Sequence of chain 1.B:
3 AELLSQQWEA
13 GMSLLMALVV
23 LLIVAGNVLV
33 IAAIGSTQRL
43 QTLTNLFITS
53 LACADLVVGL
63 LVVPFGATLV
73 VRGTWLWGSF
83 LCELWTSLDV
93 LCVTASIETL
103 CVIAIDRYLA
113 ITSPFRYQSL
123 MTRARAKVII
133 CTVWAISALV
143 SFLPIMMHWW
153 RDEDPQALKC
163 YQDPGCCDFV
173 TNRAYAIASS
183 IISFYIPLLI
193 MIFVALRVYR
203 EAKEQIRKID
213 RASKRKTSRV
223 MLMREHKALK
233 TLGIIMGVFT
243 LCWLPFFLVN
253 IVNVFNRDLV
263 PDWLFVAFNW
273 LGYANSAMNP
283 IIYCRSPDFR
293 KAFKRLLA

Binding-site contacts:
Ligand atom N33 contacts residue GLU155 of chain 1.B at 4.2 Å.
Ligand atom C60 contacts residue ARG153 of chain 1.B at 3.5 Å.
Ligand atom C35 contacts residue ARG153 of chain 1.B at 4.2 Å.
Ligand atom O63 contacts residue TRP151 of chain 1.B at 3.8 Å.
Ligand atom C12 contacts residue TRP151 of chain 1.B at 4.4 Å (hydrophobic).
Ligand atom O47 contacts residue ARG153 of chain 1.B at 3.8 Å.
Ligand atom C21 contacts residue TRP151 of chain 1.B at 4.0 Å (hydrophobic).
Ligand atom C37 contacts residue ASP154 of chain 1.B at 4.1 Å.
Ligand atom C18 contacts residue TRP151 of chain 1.B at 4.2 Å (hydrophobic).
Ligand atom O34 contacts residue ALA176 of chain 1.B at 4.3 Å.
Ligand atom C24 contacts residue ALA176 of chain 1.B at 4.3 Å (hydrophobic).
Ligand atom C37 contacts residue GLU155 of chain 1.B at 3.7 Å.
Ligand atom C37 contacts residue ASN174 of chain 1.B at 4.0 Å.
Ligand atom C37 contacts residue ARG153 of chain 1.B at 4.4 Å.
Ligand atom C0 contacts residue ILE184 of chain 1.B at 4.1 Å (hydrophobic).
Ligand atom C27 contacts residue TRP151 of chain 1.B at 4.3 Å (hydrophobic).
Ligand atom C0 contacts residue PRO146 of chain 1.B at 4.3 Å (hydrophobic).
Ligand atom C36 contacts residue GLU155 of chain 1.B at 3.5 Å.
Ligand atom O63 contacts residue HIS150 of chain 1.B at 4.0 Å.
Ligand atom C1 contacts residue ALA180 of chain 1.B at 4.3 Å (hydrophobic).
Ligand atom C1 contacts residue TYR177 of chain 1.B at 3.9 Å (hydrophobic).
Ligand atom C9 contacts residue TRP151 of chain 1.B at 4.2 Å (hydrophobic).
Ligand atom C60 contacts residue TRP151 of chain 1.B at 3.7 Å (hydrophobic).
Ligand atom C12 contacts residue ALA180 of chain 1.B at 3.8 Å (hydrophobic).
Ligand atom C15 contacts residue TRP151 of chain 1.B at 3.5 Å (hydrophobic).
Ligand atom C60 contacts residue HIS150 of chain 1.B at 4.4 Å.
Ligand atom C1 contacts residue PRO146 of chain 1.B at 4.0 Å (hydrophobic).
Ligand atom C40 contacts residue ASP154 of chain 1.B at 4.2 Å.
Ligand atom C12 contacts residue TYR177 of chain 1.B at 4.0 Å (hydrophobic).
Ligand atom C18 contacts residue ALA176 of chain 1.B at 4.4 Å (hydrophobic).
Ligand atom O47 contacts residue ASN174 of chain 1.B at 4.2 Å.
Ligand atom N33 contacts residue ASN174 of chain 1.B at 4.3 Å.
Ligand atom O47 contacts residue ASP154 of chain 1.B at 3.4 Å (salt-bridge).
Ligand atom C0 contacts residue ALA180 of chain 1.B at 4.3 Å (hydrophobic).
Ligand atom C24 contacts residue TRP151 of chain 1.B at 4.5 Å (hydrophobic).
Ligand atom C9 contacts residue ALA180 of chain 1.B at 3.9 Å (hydrophobic).
Ligand atom O47 contacts residue GLU155 of chain 1.B at 2.8 Å (salt-bridge).
Ligand atom O49 contacts residue GLU155 of chain 1.B at 4.2 Å.
Ligand atom C60 contacts residue ASN174 of chain 1.B at 3.7 Å.
Ligand atom C35 contacts residue GLU155 of chain 1.B at 3.8 Å.

This small molecule binds to this protein.
Small molecule (SMILES): CCCCCCCCCC(=O)N(CCO)C[C@@H](O)[C@@H](O)[C@@H](O)[C@@H](O)CO